Sequence of chain 1.B:
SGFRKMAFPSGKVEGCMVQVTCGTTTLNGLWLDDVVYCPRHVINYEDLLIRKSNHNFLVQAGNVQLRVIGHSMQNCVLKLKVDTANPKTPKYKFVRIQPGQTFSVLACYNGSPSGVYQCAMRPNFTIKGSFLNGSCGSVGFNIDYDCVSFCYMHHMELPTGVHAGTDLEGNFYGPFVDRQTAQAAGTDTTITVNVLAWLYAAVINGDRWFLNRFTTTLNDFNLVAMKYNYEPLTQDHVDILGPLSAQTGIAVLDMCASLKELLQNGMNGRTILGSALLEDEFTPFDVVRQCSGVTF

This small molecule binds to this protein.
Small molecule (SMILES): O=C(Cc1cc(Cl)cc(N2CCN(C(=O)c3ccco3)CC2)c1)Nc1cncc2ccccc12

Sequence of chain 1.A:
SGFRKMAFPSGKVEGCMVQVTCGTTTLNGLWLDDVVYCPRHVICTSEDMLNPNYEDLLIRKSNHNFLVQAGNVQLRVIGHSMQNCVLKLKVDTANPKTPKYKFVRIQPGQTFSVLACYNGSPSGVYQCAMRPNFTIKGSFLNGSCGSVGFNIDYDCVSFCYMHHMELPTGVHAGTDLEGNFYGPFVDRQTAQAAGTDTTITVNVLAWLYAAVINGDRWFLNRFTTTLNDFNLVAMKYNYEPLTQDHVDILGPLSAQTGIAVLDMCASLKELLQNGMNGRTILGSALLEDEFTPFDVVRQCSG

Binding-site contacts:
Ligand atom C21 contacts residue GLU166 of chain 1.B at 3.7 Å.
Ligand atom C7 contacts residue LEU141 of chain 1.B at 3.6 Å (hydrophobic).
Ligand atom C22 contacts residue PRO168 of chain 1.B at 3.5 Å (hydrophobic).
Ligand atom C23 contacts residue GLU166 of chain 1.B at 3.6 Å.
Ligand atom C14 contacts residue GLN189 of chain 1.B at 3.4 Å.
Ligand atom C25 contacts residue PRO168 of chain 1.B at 3.7 Å (hydrophobic).
Ligand atom C9 contacts residue ASN142 of chain 1.B at 3.6 Å.
Ligand atom O contacts residue GLU166 of chain 1.B at 2.9 Å (salt-bridge).
Ligand atom O2 contacts residue PRO168 of chain 1.B at 3.4 Å.
Ligand atom C20 contacts residue GLN192 of chain 1.B at 3.6 Å.
Ligand atom C1 contacts residue HIS164 of chain 1.B at 3.6 Å.
Ligand atom C19 contacts residue THR190 of chain 1.B at 3.7 Å.
Ligand atom O1 contacts residue GLN192 of chain 1.B at 2.9 Å (h-bond).
Ligand atom C18 contacts residue GLU166 of chain 1.B at 3.3 Å.
Ligand atom C21 contacts residue PRO168 of chain 1.B at 3.6 Å (hydrophobic).
Ligand atom C9 contacts residue LEU141 of chain 1.B at 3.6 Å (hydrophobic).
Ligand atom C8 contacts residue LEU141 of chain 1.B at 3.6 Å (hydrophobic).
Ligand atom C7 contacts residue GLU166 of chain 1.B at 3.4 Å.
Ligand atom C9 contacts residue GLU166 of chain 1.B at 3.4 Å.
Ligand atom N2 contacts residue GLN189 of chain 1.B at 3.6 Å.
Ligand atom CL contacts residue ASP187 of chain 1.B at 3.4 Å.
Ligand atom N1 contacts residue HIS163 of chain 1.B at 2.8 Å (h-bond).
Ligand atom C20 contacts residue ARG188 of chain 1.B at 3.0 Å.
Ligand atom O contacts residue MET165 of chain 1.B at 3.3 Å.
Ligand atom C contacts residue MET165 of chain 1.B at 3.7 Å (hydrophobic).
Ligand atom C1 contacts residue MET165 of chain 1.B at 3.7 Å (hydrophobic).
Ligand atom C7 contacts residue PHE140 of chain 1.B at 3.4 Å (hydrophobic).
Ligand atom O1 contacts residue ALA191 of chain 1.B at 3.7 Å.
Ligand atom C16 contacts residue ARG188 of chain 1.B at 3.4 Å.
Ligand atom O1 contacts residue PRO168 of chain 1.B at 3.2 Å.
Ligand atom N1 contacts residue SER144 of chain 1.B at 3.4 Å (h-bond).
Ligand atom C20 contacts residue THR190 of chain 1.B at 3.3 Å.
Ligand atom N2 contacts residue ARG188 of chain 1.B at 3.5 Å (salt-bridge).
Ligand atom C6 contacts residue HIS163 of chain 1.B at 3.2 Å.
Ligand atom C8 contacts residue GLU166 of chain 1.B at 3.7 Å.
Ligand atom O1 contacts residue THR190 of chain 1.B at 3.7 Å.
Ligand atom C9 contacts residue PHE140 of chain 1.B at 3.6 Å (hydrophobic).
Ligand atom C23 contacts residue PRO168 of chain 1.B at 3.6 Å (hydrophobic).
Ligand atom CL contacts residue HIS41 of chain 1.B at 3.4 Å.
Ligand atom N3 contacts residue GLU166 of chain 1.B at 3.3 Å (salt-bridge).